Binding-site contacts:
Ligand atom C1 contacts residue THR192 of chain 1.A at 3.8 Å.
Ligand atom C4 contacts residue ASN190 of chain 1.A at 4.2 Å.
Ligand atom C3 contacts residue ASN193 of chain 1.A at 4.4 Å.
Ligand atom C2 contacts residue ASN190 of chain 1.A at 2.5 Å.
Ligand atom C7 contacts residue ASN190 of chain 1.A at 3.3 Å.
Ligand atom C6 contacts residue NAG1 of chain 1.K at 3.6 Å.
Ligand atom C5 contacts residue ASN190 of chain 1.A at 3.6 Å.
Ligand atom O3 contacts residue ASN193 of chain 1.A at 4.4 Å.
Ligand atom C1 contacts residue ASN190 of chain 1.A at 1.4 Å.
Ligand atom C3 contacts residue ASN190 of chain 1.A at 3.8 Å.
Ligand atom N2 contacts residue THR192 of chain 1.A at 4.2 Å.
Ligand atom O5 contacts residue ASN190 of chain 1.A at 2.3 Å (h-bond).
Ligand atom C7 contacts residue ASN193 of chain 1.A at 4.4 Å.
Ligand atom C8 contacts residue ASN190 of chain 1.A at 3.8 Å.
Ligand atom C8 contacts residue ASN193 of chain 1.A at 4.1 Å.
Ligand atom O6 contacts residue NAG1 of chain 1.K at 3.4 Å (h-bond).
Ligand atom N2 contacts residue ASN193 of chain 1.A at 3.7 Å.
Ligand atom O7 contacts residue PHE188 of chain 1.A at 4.5 Å.
Ligand atom N2 contacts residue ASN190 of chain 1.A at 3.0 Å (h-bond).
Ligand atom O5 contacts residue NAG1 of chain 1.K at 4.4 Å.
Ligand atom O7 contacts residue ASN190 of chain 1.A at 3.4 Å (h-bond).

Sequence of chain 1.A:
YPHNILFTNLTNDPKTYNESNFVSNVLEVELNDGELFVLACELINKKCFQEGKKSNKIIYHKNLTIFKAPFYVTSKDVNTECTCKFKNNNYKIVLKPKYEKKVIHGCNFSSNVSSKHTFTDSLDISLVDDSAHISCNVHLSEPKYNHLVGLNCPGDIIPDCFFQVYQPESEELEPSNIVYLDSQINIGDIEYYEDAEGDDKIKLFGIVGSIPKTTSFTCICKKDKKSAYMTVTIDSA

A small-molecule ligand and the protein it binds are described below.
Small molecule (SMILES): CC(=O)N[C@@H]1[C@@H](O)[C@H](O)[C@@H](CO)O[C@H]1O